Sequence of chain 1.D:
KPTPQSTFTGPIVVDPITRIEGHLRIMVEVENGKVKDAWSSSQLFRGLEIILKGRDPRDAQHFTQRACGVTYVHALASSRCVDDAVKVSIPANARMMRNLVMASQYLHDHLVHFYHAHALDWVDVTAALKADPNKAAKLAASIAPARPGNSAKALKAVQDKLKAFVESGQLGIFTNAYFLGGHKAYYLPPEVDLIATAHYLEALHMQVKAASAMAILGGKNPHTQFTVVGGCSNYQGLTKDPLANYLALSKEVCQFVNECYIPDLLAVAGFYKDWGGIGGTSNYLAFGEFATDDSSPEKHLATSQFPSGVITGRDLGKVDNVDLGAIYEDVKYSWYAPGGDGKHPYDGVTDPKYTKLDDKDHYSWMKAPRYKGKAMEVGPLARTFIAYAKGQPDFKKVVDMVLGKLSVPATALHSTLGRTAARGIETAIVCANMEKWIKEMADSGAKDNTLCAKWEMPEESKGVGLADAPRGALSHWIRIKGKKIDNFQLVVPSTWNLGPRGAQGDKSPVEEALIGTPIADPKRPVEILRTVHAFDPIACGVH

Sequence of chain 1.B:
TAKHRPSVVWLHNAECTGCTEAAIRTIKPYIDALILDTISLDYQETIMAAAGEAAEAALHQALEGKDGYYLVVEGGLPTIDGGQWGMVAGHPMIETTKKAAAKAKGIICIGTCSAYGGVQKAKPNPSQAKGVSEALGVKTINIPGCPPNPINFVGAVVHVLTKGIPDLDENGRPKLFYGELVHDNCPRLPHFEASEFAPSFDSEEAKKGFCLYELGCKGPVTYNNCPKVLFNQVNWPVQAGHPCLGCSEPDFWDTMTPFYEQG

The protein below binds the small molecule below.
Small molecule (SMILES): NCC(=O)O

Binding-site contacts:
Ligand atom OXT contacts residue ARG490 of chain 1.D at 3.5 Å (salt-bridge).
Ligand atom OXT contacts residue HIS132 of chain 1.D at 3.5 Å.
Ligand atom CA contacts residue THR48 of chain 1.B at 4.2 Å.
Ligand atom O contacts residue ILE38 of chain 1.D at 3.5 Å.
Ligand atom OXT contacts residue ALA136 of chain 1.D at 4.1 Å.
Ligand atom O contacts residue GLU39 of chain 1.D at 3.2 Å (salt-bridge).
Ligand atom CA contacts residue VAL88 of chain 1.D at 4.0 Å (hydrophobic).
Ligand atom OXT contacts residue VAL88 of chain 1.D at 4.2 Å.
Ligand atom C contacts residue VAL88 of chain 1.D at 3.9 Å (hydrophobic).
Ligand atom CA contacts residue GLU23 of chain 1.B at 4.1 Å.
Ligand atom N contacts residue ALA136 of chain 1.D at 4.0 Å.
Ligand atom C contacts residue ASP555 of chain 1.D at 4.3 Å.
Ligand atom O contacts residue PRO556 of chain 1.D at 4.3 Å.
Ligand atom O contacts residue ASP555 of chain 1.D at 4.3 Å.
Ligand atom N contacts residue VAL131 of chain 1.D at 4.0 Å.
Ligand atom OXT contacts residue ASP555 of chain 1.D at 3.5 Å (salt-bridge).
Ligand atom O contacts residue ARG490 of chain 1.D at 4.4 Å.
Ligand atom C contacts residue ARG490 of chain 1.D at 4.2 Å.
Ligand atom C contacts residue HIS132 of chain 1.D at 4.5 Å.
Ligand atom N contacts residue THR48 of chain 1.B at 4.1 Å.
Ligand atom O contacts residue VAL88 of chain 1.D at 4.3 Å.
Ligand atom C contacts residue GLU39 of chain 1.D at 4.5 Å.
Ligand atom C contacts residue ALA136 of chain 1.D at 4.4 Å (hydrophobic).